Sequence of chain 1.D:
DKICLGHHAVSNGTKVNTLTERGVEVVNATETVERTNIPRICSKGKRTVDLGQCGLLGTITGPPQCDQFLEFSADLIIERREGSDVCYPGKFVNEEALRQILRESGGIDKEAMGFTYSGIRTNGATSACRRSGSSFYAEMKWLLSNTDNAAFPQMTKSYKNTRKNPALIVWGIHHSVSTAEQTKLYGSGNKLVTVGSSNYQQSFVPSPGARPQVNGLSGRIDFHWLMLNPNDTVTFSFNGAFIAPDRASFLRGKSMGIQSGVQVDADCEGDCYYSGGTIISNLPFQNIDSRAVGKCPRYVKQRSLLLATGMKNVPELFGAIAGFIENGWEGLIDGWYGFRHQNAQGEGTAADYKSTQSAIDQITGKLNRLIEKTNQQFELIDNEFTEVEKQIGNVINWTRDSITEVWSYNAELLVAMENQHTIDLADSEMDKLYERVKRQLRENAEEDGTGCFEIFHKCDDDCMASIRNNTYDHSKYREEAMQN

A protein and the small-molecule ligand that binds it are described below.
Small molecule (SMILES): CC(=O)N[C@@H]1[C@@H](O)[C@H](O)[C@@H](CO)O[C@H]1O

Binding-site contacts:
Ligand atom C5 contacts residue ASN28 of chain 1.D at 3.6 Å.
Ligand atom O5 contacts residue ASN28 of chain 1.D at 2.3 Å (h-bond).
Ligand atom O5 contacts residue ALA29 of chain 1.D at 4.5 Å.
Ligand atom C6 contacts residue THR30 of chain 1.D at 3.9 Å.
Ligand atom C3 contacts residue ASN28 of chain 1.D at 3.7 Å.
Ligand atom O5 contacts residue THR309 of chain 1.D at 3.8 Å.
Ligand atom C7 contacts residue ASN28 of chain 1.D at 3.4 Å.
Ligand atom C1 contacts residue ASN28 of chain 1.D at 1.4 Å.
Ligand atom O7 contacts residue ASN28 of chain 1.D at 3.4 Å (h-bond).
Ligand atom C4 contacts residue ASN28 of chain 1.D at 4.1 Å.
Ligand atom O6 contacts residue THR30 of chain 1.D at 4.0 Å.
Ligand atom C2 contacts residue ASN28 of chain 1.D at 2.4 Å.
Ligand atom C1 contacts residue THR309 of chain 1.D at 4.2 Å.
Ligand atom N2 contacts residue ASN28 of chain 1.D at 2.9 Å (h-bond).